The small molecule below binds the protein below.
Small molecule (SMILES): COCCCCCNC(=O)CCNC(=O)[C@H](O)C(C)(C)COP(=O)(O)O

Sequence of chain 1.A:
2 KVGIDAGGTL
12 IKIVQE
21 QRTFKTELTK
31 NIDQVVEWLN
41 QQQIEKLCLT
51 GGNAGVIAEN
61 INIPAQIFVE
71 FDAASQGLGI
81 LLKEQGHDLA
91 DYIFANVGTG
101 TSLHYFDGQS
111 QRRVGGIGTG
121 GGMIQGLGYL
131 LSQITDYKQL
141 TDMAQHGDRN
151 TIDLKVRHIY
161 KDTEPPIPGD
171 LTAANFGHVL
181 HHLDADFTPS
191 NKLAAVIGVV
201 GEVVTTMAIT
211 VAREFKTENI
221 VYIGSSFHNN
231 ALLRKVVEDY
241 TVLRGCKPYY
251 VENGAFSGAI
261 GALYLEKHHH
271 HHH

Binding-site contacts:
Ligand atom C23 contacts residue GLU202 of chain 1.A at 3.5 Å.
Ligand atom O04 contacts residue GLY9 of chain 2.A at 3.3 Å (h-bond).
Ligand atom C26 contacts residue LEU171 of chain 1.A at 3.8 Å (hydrophobic).
Ligand atom C15 contacts residue ALA173 of chain 1.A at 3.6 Å (hydrophobic).
Ligand atom C20 contacts residue TYR240 of chain 1.A at 3.5 Å (hydrophobic).
Ligand atom O18 contacts residue ARG113 of chain 2.A at 2.8 Å (salt-bridge).
Ligand atom O05 contacts residue GLU70 of chain 2.A at 3.2 Å (salt-bridge).
Ligand atom N14 contacts residue ALA173 of chain 1.A at 3.3 Å (h-bond).
Ligand atom P02 contacts residue ADP1 of chain 2.C at 3.2 Å.
Ligand atom O11 contacts residue GLY100 of chain 2.A at 3.3 Å (h-bond).
Ligand atom O04 contacts residue ADP1 of chain 2.C at 2.6 Å (h-bond).
Ligand atom C16 contacts residue ARG113 of chain 2.A at 3.7 Å.
Ligand atom C20 contacts residue GLY116 of chain 2.A at 3.6 Å.
Ligand atom O18 contacts residue GLY116 of chain 2.A at 3.3 Å.
Ligand atom O03 contacts residue GLU70 of chain 2.A at 3.4 Å (salt-bridge).
Ligand atom C08 contacts residue PHE71 of chain 2.A at 3.7 Å (hydrophobic).
Ligand atom C17 contacts residue THR172 of chain 1.A at 3.6 Å.
Ligand atom O01 contacts residue THR99 of chain 2.A at 3.3 Å (h-bond).
Ligand atom P02 contacts residue MG1 of chain 2.B at 3.4 Å.
Ligand atom O01 contacts residue ADP1 of chain 2.C at 3.4 Å (h-bond).
Ligand atom O13 contacts residue SER102 of chain 2.A at 3.5 Å.
Ligand atom O13 contacts residue ARG113 of chain 2.A at 2.8 Å (salt-bridge).
Ligand atom C21 contacts residue TYR240 of chain 1.A at 3.7 Å (hydrophobic).
Ligand atom C15 contacts residue THR101 of chain 2.A at 3.6 Å.
Ligand atom O25 contacts residue THR172 of chain 1.A at 2.9 Å (h-bond).
Ligand atom C24 contacts residue TYR240 of chain 1.A at 3.6 Å (hydrophobic).
Ligand atom O13 contacts residue THR101 of chain 2.A at 3.6 Å.
Ligand atom C22 contacts residue TYR240 of chain 1.A at 3.7 Å (hydrophobic).
Ligand atom O04 contacts residue MG1 of chain 2.B at 3.8 Å.
Ligand atom C17 contacts residue ARG113 of chain 2.A at 3.6 Å.
Ligand atom C26 contacts residue ASP170 of chain 1.A at 3.5 Å.
Ligand atom C16 contacts residue THR172 of chain 1.A at 3.4 Å.
Ligand atom C15 contacts residue ILE117 of chain 2.A at 3.6 Å (hydrophobic).
Ligand atom O03 contacts residue MG1 of chain 2.B at 1.9 Å.
Ligand atom N19 contacts residue THR172 of chain 1.A at 2.9 Å (h-bond).
Ligand atom O01 contacts residue GLY100 of chain 2.A at 3.1 Å (h-bond).
Ligand atom C26 contacts residue THR172 of chain 1.A at 3.6 Å.
Ligand atom O03 contacts residue ADP1 of chain 2.C at 3.0 Å (h-bond).
Ligand atom O18 contacts residue ILE117 of chain 2.A at 3.7 Å.
Ligand atom O25 contacts residue LEU171 of chain 1.A at 3.5 Å.

Sequence of chain 2.A:
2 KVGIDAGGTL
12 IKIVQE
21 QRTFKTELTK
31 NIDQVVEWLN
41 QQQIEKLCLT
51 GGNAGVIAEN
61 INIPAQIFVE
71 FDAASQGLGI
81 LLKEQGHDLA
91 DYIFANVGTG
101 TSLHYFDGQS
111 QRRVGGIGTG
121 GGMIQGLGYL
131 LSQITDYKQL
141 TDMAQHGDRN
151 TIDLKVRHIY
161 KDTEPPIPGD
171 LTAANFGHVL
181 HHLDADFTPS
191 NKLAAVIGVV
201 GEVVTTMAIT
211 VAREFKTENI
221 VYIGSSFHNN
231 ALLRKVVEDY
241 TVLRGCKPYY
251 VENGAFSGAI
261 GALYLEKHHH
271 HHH